A small-molecule ligand and the protein it binds are described below.
Small molecule (SMILES): O=C(O)[C@@H]1O[C@@H](O[C@H]2[C@H](O)[C@@H](NS(=O)(=O)O)CO[C@@H]2COS(=O)(=O)O)[C@H](OS(=O)(=O)O)[C@@H](O)[C@@H]1O[C@H]1O[C@H](COS(=O)(=O)O)[C@@H](O)[C@H](O)[C@H]1NS(=O)(=O)O

Binding-site contacts:
Ligand atom O4S contacts residue LYS52 of chain 1.I at 4.5 Å.
Ligand atom S1 contacts residue ARG56 of chain 1.I at 4.4 Å.
Ligand atom C4 contacts residue LYS53 of chain 1.I at 4.0 Å.
Ligand atom C5 contacts residue LYS53 of chain 1.I at 4.2 Å.
Ligand atom C5 contacts residue LYS53 of chain 1.I at 3.7 Å.
Ligand atom S2 contacts residue GLU57 of chain 1.I at 4.2 Å.
Ligand atom S2 contacts residue TRP54 of chain 1.I at 4.0 Å.
Ligand atom C1 contacts residue LYS53 of chain 1.I at 3.5 Å.
Ligand atom O2S contacts residue LYS53 of chain 1.I at 3.5 Å (salt-bridge).
Ligand atom S contacts residue ARG56 of chain 1.I at 4.0 Å.
Ligand atom O1S contacts residue ARG56 of chain 1.I at 3.2 Å (salt-bridge).
Ligand atom O4S contacts residue GLU57 of chain 1.I at 4.2 Å.
Ligand atom O5S contacts residue LYS53 of chain 1.I at 3.5 Å (salt-bridge).
Ligand atom O5 contacts residue LYS53 of chain 1.I at 2.6 Å (salt-bridge).
Ligand atom O5S contacts residue TRP54 of chain 1.I at 3.7 Å.
Ligand atom O6A contacts residue LYS53 of chain 1.I at 2.7 Å (salt-bridge).
Ligand atom O6S contacts residue TRP54 of chain 1.I at 3.6 Å.
Ligand atom C6 contacts residue LYS53 of chain 1.I at 3.6 Å.
Ligand atom O1S contacts residue GLU51 of chain 1.I at 3.2 Å (salt-bridge).
Ligand atom O3S contacts residue GLU51 of chain 1.I at 3.5 Å (salt-bridge).
Ligand atom O4 contacts residue LYS53 of chain 1.I at 4.0 Å.
Ligand atom O4S contacts residue TRP54 of chain 1.I at 3.1 Å.
Ligand atom O3S contacts residue ARG56 of chain 1.I at 3.0 Å (salt-bridge).
Ligand atom C6 contacts residue LYS53 of chain 1.I at 3.4 Å.
Ligand atom O3 contacts residue ARG56 of chain 1.I at 3.8 Å.
Ligand atom O5S contacts residue LYS52 of chain 1.I at 3.8 Å.
Ligand atom O3S contacts residue LYS53 of chain 1.I at 2.9 Å (salt-bridge).
Ligand atom O2S contacts residue LYS52 of chain 1.I at 4.0 Å.
Ligand atom S contacts residue LYS53 of chain 1.I at 4.1 Å.
Ligand atom O2 contacts residue LYS53 of chain 1.I at 4.2 Å.
Ligand atom O4 contacts residue ARG56 of chain 1.I at 4.2 Å.
Ligand atom O2S contacts residue GLU51 of chain 1.I at 4.1 Å.
Ligand atom O3S contacts residue LYS52 of chain 1.I at 3.7 Å.
Ligand atom C3 contacts residue ARG56 of chain 1.I at 3.9 Å.
Ligand atom O1S contacts residue ARG56 of chain 1.I at 3.2 Å (salt-bridge).
Ligand atom S contacts residue GLU51 of chain 1.I at 4.0 Å.
Ligand atom O5S contacts residue GLU57 of chain 1.I at 3.5 Å (salt-bridge).
Ligand atom O6S contacts residue LYS53 of chain 1.I at 3.7 Å.
Ligand atom O4 contacts residue LYS53 of chain 1.I at 4.4 Å.

Sequence of chain 1.I:
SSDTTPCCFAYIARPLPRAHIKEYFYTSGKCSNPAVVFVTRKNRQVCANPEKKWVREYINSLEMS